This protein binds this small molecule.
Small molecule (SMILES): CC(=O)N[C@H]1[C@H](O[C@H]2[C@H](O)[C@@H](NC(C)=O)CO[C@@H]2CO)O[C@H](CO)[C@@H](O)[C@@H]1O

Binding-site contacts:
Ligand atom C1 contacts residue GLN270 of chain 1.B at 4.1 Å.
Ligand atom O5 contacts residue THR183 of chain 1.B at 2.6 Å (h-bond).
Ligand atom O4 contacts residue GLU271 of chain 1.B at 4.2 Å.
Ligand atom C6 contacts residue GLN270 of chain 1.B at 3.3 Å.
Ligand atom O3 contacts residue GLU294 of chain 1.B at 3.5 Å (salt-bridge).
Ligand atom O5 contacts residue ASN181 of chain 1.B at 2.4 Å (h-bond).
Ligand atom C1 contacts residue THR183 of chain 1.B at 3.4 Å.
Ligand atom C4 contacts residue ASN181 of chain 1.B at 4.1 Å.
Ligand atom O6 contacts residue GLU271 of chain 1.B at 2.9 Å (salt-bridge).
Ligand atom O4 contacts residue GLU294 of chain 1.B at 3.5 Å (salt-bridge).
Ligand atom O5 contacts residue GLN270 of chain 1.B at 4.3 Å.
Ligand atom C6 contacts residue TYR292 of chain 1.B at 4.2 Å (hydrophobic).
Ligand atom C3 contacts residue THR183 of chain 1.B at 4.4 Å.
Ligand atom O6 contacts residue GLN270 of chain 1.B at 3.9 Å.
Ligand atom C5 contacts residue THR183 of chain 1.B at 3.6 Å.
Ligand atom O5 contacts residue GLU271 of chain 1.B at 4.1 Å.
Ligand atom N2 contacts residue THR183 of chain 1.B at 3.8 Å.
Ligand atom C8 contacts residue ASN181 of chain 1.B at 3.9 Å.
Ligand atom C2 contacts residue ASN181 of chain 1.B at 2.4 Å.
Ligand atom C4 contacts residue GLU294 of chain 1.B at 3.4 Å.
Ligand atom O6 contacts residue PHE184 of chain 1.B at 4.2 Å.
Ligand atom O7 contacts residue ASN181 of chain 1.B at 3.0 Å (h-bond).
Ligand atom O6 contacts residue ASN234 of chain 1.B at 3.3 Å (h-bond).
Ligand atom C5 contacts residue ASN181 of chain 1.B at 3.7 Å.
Ligand atom O6 contacts residue THR183 of chain 1.B at 3.8 Å.
Ligand atom C5 contacts residue GLN270 of chain 1.B at 4.5 Å.
Ligand atom C3 contacts residue ASN181 of chain 1.B at 3.7 Å.
Ligand atom C7 contacts residue ASN181 of chain 1.B at 2.8 Å.
Ligand atom N2 contacts residue ASN181 of chain 1.B at 2.6 Å (h-bond).
Ligand atom C1 contacts residue ASN181 of chain 1.B at 1.4 Å.
Ligand atom C2 contacts residue THR183 of chain 1.B at 4.1 Å.
Ligand atom C6 contacts residue ASN181 of chain 1.B at 4.5 Å.
Ligand atom C6 contacts residue GLU271 of chain 1.B at 3.8 Å.
Ligand atom C3 contacts residue GLU294 of chain 1.B at 4.0 Å.

Sequence of chain 1.B:
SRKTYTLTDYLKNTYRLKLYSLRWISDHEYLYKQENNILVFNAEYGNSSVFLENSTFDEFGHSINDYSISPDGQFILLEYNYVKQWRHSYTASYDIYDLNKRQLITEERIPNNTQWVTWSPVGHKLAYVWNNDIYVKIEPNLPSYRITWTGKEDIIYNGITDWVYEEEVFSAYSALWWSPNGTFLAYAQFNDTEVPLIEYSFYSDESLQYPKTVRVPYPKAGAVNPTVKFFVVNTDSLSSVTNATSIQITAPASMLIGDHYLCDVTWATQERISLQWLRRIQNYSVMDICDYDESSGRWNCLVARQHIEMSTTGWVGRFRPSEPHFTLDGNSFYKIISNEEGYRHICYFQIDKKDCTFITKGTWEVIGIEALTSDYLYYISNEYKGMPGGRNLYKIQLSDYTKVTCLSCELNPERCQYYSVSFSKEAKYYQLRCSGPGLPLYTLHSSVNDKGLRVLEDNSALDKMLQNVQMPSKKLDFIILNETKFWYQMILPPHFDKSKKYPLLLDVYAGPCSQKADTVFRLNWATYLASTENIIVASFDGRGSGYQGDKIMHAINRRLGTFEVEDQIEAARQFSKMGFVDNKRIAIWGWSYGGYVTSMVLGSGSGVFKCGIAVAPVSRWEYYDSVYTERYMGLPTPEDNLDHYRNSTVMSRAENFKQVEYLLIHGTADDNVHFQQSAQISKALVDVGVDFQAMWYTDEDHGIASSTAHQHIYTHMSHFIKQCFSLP